Sequence of chain 2.C:
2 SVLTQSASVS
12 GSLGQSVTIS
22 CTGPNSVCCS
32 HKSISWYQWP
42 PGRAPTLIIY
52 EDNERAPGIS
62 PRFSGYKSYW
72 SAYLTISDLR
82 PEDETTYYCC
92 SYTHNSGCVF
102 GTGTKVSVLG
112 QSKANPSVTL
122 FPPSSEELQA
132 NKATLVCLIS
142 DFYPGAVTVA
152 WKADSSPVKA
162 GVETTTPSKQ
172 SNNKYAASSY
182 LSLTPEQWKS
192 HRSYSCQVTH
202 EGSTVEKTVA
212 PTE

The small molecule below binds the protein below.
Small molecule (SMILES): CC(=O)N[C@H]1[C@H](O[C@H]2[C@H](O)[C@@H](NC(C)=O)CO[C@@H]2CO)O[C@H](CO)[C@@H](O[C@@H]2O[C@H](CO[C@H]3O[C@H](CO)[C@@H](O)[C@H](O)[C@@H]3O)[C@@H](O)[C@H](O)[C@@H]2O)[C@@H]1O

Sequence of chain 2.D:
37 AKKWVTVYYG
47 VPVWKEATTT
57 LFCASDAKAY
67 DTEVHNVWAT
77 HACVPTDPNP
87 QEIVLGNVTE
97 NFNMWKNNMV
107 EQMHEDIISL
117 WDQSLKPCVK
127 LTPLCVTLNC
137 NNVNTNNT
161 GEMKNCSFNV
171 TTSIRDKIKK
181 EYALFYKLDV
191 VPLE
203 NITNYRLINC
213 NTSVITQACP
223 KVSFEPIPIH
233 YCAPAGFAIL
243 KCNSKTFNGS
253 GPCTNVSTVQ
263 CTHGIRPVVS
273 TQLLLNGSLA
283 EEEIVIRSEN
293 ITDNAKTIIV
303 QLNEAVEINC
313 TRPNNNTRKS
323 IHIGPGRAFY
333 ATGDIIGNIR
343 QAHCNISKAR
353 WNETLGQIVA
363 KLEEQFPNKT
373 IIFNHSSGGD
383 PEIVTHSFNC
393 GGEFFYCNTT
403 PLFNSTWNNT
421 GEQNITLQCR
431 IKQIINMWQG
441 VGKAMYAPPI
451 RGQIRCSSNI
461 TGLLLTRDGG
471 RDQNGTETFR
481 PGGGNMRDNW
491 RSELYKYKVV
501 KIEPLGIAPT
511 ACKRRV

Sequence of chain 2.A:
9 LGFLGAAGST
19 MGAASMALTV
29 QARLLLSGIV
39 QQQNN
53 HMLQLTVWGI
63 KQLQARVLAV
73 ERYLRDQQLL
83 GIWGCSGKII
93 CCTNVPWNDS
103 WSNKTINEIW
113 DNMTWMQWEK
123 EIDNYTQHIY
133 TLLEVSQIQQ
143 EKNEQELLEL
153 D

Binding-site contacts:
Ligand atom O7 contacts residue SER17 of chain 2.A at 2.9 Å (h-bond).
Ligand atom C4 contacts residue THR115 of chain 2.B at 3.8 Å.
Ligand atom O2 contacts residue SER114 of chain 2.B at 2.8 Å (h-bond).
Ligand atom C7 contacts residue GLY16 of chain 2.A at 3.8 Å.
Ligand atom C1 contacts residue ASN93 of chain 2.D at 2.9 Å.
Ligand atom C2 contacts residue TRP116 of chain 2.B at 2.8 Å (hydrophobic).
Ligand atom C7 contacts residue SER17 of chain 2.A at 3.7 Å.
Ligand atom O4 contacts residue THR115 of chain 2.B at 3.2 Å (h-bond).
Ligand atom C4 contacts residue HIS95 of chain 2.C at 3.8 Å.
Ligand atom O5 contacts residue ASN93 of chain 2.D at 3.6 Å.
Ligand atom O6 contacts residue HIS33 of chain 2.B at 3.8 Å.
Ligand atom O2 contacts residue THR115 of chain 2.B at 3.7 Å.
Ligand atom O6 contacts residue PHE31 of chain 2.B at 2.6 Å (h-bond).
Ligand atom O3 contacts residue TRP50 of chain 2.B at 3.9 Å.
Ligand atom C2 contacts residue HIS95 of chain 2.C at 3.9 Å.
Ligand atom O7 contacts residue HIS33 of chain 2.B at 2.2 Å (h-bond).
Ligand atom N2 contacts residue ASN93 of chain 2.D at 3.0 Å (h-bond).
Ligand atom O5 contacts residue PHE31 of chain 2.B at 3.2 Å.
Ligand atom O6 contacts residue ASP113 of chain 2.A at 3.1 Å (salt-bridge).
Ligand atom C6 contacts residue PHE31 of chain 2.B at 3.0 Å (hydrophobic).
Ligand atom C6 contacts residue HIS33 of chain 2.B at 3.5 Å.
Ligand atom O3 contacts residue TRP116 of chain 2.B at 2.6 Å.
Ligand atom C7 contacts residue ASN93 of chain 2.D at 3.3 Å.
Ligand atom C2 contacts residue ASN93 of chain 2.D at 3.4 Å.
Ligand atom C8 contacts residue SER17 of chain 2.A at 3.6 Å.
Ligand atom C8 contacts residue SER55 of chain 2.B at 3.9 Å.
Ligand atom O7 contacts residue GLY16 of chain 2.A at 3.1 Å.
Ligand atom O6 contacts residue HIS95 of chain 2.C at 3.2 Å (h-bond).
Ligand atom C8 contacts residue ASN93 of chain 2.D at 3.0 Å.
Ligand atom O5 contacts residue TYR54 of chain 2.B at 3.8 Å.
Ligand atom O2 contacts residue TRP116 of chain 2.B at 3.2 Å.
Ligand atom O6 contacts residue THR115 of chain 2.B at 3.0 Å.
Ligand atom C3 contacts residue TRP116 of chain 2.B at 3.0 Å (hydrophobic).
Ligand atom O3 contacts residue ASP57 of chain 2.B at 3.5 Å (salt-bridge).
Ligand atom C7 contacts residue HIS33 of chain 2.B at 3.4 Å.
Ligand atom O7 contacts residue ASN93 of chain 2.D at 3.9 Å.
Ligand atom O4 contacts residue HIS95 of chain 2.C at 3.5 Å.
Ligand atom O4 contacts residue ASP57 of chain 2.B at 2.8 Å (salt-bridge).
Ligand atom C4 contacts residue ASP57 of chain 2.B at 3.6 Å.
Ligand atom C8 contacts residue GLY16 of chain 2.A at 3.3 Å.

Sequence of chain 2.B:
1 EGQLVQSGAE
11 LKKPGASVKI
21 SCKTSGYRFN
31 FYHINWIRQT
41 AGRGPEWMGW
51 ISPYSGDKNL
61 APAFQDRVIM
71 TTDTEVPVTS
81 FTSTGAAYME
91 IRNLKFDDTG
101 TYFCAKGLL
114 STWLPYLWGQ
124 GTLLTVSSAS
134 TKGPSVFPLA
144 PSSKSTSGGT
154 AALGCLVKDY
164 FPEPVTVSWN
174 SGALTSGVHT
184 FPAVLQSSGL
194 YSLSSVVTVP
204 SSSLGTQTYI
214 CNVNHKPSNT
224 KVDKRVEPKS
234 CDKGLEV